Binding-site contacts:
Ligand atom O1A contacts residue GLY416 of chain 1.B at 3.9 Å.
Ligand atom C9 contacts residue ARG413 of chain 1.B at 3.3 Å.
Ligand atom O1A contacts residue ARG413 of chain 1.B at 4.3 Å.
Ligand atom O8 contacts residue VAL419 of chain 1.B at 3.3 Å.
Ligand atom O1B contacts residue SER415 of chain 1.B at 4.1 Å.
Ligand atom O1B contacts residue SER418 of chain 1.B at 2.6 Å (h-bond).
Ligand atom O6 contacts residue VAL419 of chain 1.B at 3.7 Å.
Ligand atom C3 contacts residue GLY420 of chain 1.B at 3.4 Å.
Ligand atom C8 contacts residue ARG413 of chain 1.B at 4.2 Å.
Ligand atom C3 contacts residue SER421 of chain 1.B at 3.7 Å.
Ligand atom O4 contacts residue SER418 of chain 1.B at 4.1 Å.
Ligand atom C7 contacts residue ARG413 of chain 1.B at 4.3 Å.
Ligand atom O1B contacts residue ARG413 of chain 1.B at 2.8 Å (salt-bridge).
Ligand atom C1 contacts residue ARG413 of chain 1.B at 3.9 Å.
Ligand atom C4 contacts residue SER418 of chain 1.B at 3.8 Å.
Ligand atom C2 contacts residue SER421 of chain 1.B at 4.2 Å.
Ligand atom C2 contacts residue VAL419 of chain 1.B at 3.5 Å (hydrophobic).
Ligand atom C1 contacts residue SER415 of chain 1.B at 4.2 Å.
Ligand atom C3 contacts residue VAL419 of chain 1.B at 3.3 Å (hydrophobic).
Ligand atom C4 contacts residue GLY420 of chain 1.B at 3.9 Å.
Ligand atom C6 contacts residue SER418 of chain 1.B at 3.8 Å.
Ligand atom C1 contacts residue SER421 of chain 1.B at 4.5 Å.
Ligand atom C3 contacts residue SER418 of chain 1.B at 2.5 Å.
Ligand atom C1 contacts residue SER418 of chain 1.B at 1.8 Å.
Ligand atom O1A contacts residue SER415 of chain 1.B at 4.0 Å.
Ligand atom C4 contacts residue VAL419 of chain 1.B at 4.2 Å (hydrophobic).
Ligand atom C2 contacts residue SER418 of chain 1.B at 1.4 Å.
Ligand atom C6 contacts residue VAL419 of chain 1.B at 3.7 Å (hydrophobic).
Ligand atom O1A contacts residue SER418 of chain 1.B at 2.3 Å (h-bond).
Ligand atom C5 contacts residue SER418 of chain 1.B at 4.3 Å.
Ligand atom O6 contacts residue SER418 of chain 1.B at 2.6 Å (h-bond).
Ligand atom O1A contacts residue SER421 of chain 1.B at 3.9 Å.

Sequence of chain 1.B:
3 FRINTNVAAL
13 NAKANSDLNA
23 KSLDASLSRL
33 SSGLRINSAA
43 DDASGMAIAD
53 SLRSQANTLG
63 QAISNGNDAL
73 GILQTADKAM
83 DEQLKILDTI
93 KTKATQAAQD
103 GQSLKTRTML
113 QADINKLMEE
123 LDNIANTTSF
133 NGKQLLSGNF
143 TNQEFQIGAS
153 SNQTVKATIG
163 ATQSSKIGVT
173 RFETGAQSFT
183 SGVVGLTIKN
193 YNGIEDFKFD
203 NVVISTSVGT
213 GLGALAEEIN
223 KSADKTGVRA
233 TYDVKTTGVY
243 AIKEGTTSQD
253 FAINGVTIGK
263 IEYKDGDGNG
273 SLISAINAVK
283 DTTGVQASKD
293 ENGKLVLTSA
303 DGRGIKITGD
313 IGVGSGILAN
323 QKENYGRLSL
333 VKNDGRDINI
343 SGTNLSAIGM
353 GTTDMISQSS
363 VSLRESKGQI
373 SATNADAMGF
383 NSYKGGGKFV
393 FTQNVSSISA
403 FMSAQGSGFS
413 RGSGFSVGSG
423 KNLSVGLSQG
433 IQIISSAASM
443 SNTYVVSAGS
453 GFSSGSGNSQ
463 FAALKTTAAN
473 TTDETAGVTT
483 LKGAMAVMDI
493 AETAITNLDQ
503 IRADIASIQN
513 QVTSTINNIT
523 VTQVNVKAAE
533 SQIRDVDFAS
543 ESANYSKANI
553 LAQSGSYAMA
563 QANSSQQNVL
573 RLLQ

The protein below binds the small molecule below.
Small molecule (SMILES): C[C@H](O)[C@H](N)[C@@H]1O[C@](O)(C(=O)O)C[C@H](O)[C@@H]1N